Sequence of chain 1.A:
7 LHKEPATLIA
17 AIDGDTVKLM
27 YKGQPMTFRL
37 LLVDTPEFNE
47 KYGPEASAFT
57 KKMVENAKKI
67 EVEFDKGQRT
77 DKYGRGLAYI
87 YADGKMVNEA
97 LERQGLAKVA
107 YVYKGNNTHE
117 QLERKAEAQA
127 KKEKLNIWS

Binding-site contacts:
Ligand atom C2' contacts residue TYR107 of chain 1.A at 3.7 Å (hydrophobic).
Ligand atom C5M contacts residue ARG35 of chain 1.A at 3.8 Å.
Ligand atom O6P contacts residue ASP40 of chain 1.A at 3.3 Å (salt-bridge).
Ligand atom C3' contacts residue TYR107 of chain 1.A at 3.9 Å (hydrophobic).
Ligand atom C5 contacts residue LEU83 of chain 1.A at 4.1 Å (hydrophobic).
Ligand atom O2 contacts residue ASP77 of chain 1.A at 3.9 Å.
Ligand atom O1P contacts residue LYS78 of chain 1.A at 2.7 Å (salt-bridge).
Ligand atom C2 contacts residue ASP77 of chain 1.A at 4.0 Å.
Ligand atom O2P contacts residue TYR79 of chain 1.A at 2.6 Å (h-bond).
Ligand atom O3' contacts residue LYS78 of chain 1.A at 3.6 Å.
Ligand atom C5' contacts residue ARG81 of chain 1.A at 4.1 Å.
Ligand atom C2 contacts residue TYR109 of chain 1.A at 3.9 Å (hydrophobic).
Ligand atom O2 contacts residue TYR109 of chain 1.A at 4.0 Å.
Ligand atom O4 contacts residue LEU37 of chain 1.A at 3.9 Å.
Ligand atom N3 contacts residue LEU83 of chain 1.A at 3.8 Å.
Ligand atom C4 contacts residue TYR109 of chain 1.A at 3.6 Å (hydrophobic).
Ligand atom C4' contacts residue ARG81 of chain 1.A at 3.9 Å.
Ligand atom O6P contacts residue ARG35 of chain 1.A at 2.9 Å (salt-bridge).
Ligand atom C4 contacts residue LEU83 of chain 1.A at 3.7 Å (hydrophobic).
Ligand atom O1P contacts residue TYR79 of chain 1.A at 3.5 Å (h-bond).
Ligand atom N3 contacts residue TYR109 of chain 1.A at 3.4 Å.
Ligand atom C2' contacts residue TYR109 of chain 1.A at 3.5 Å (hydrophobic).
Ligand atom O4P contacts residue ARG35 of chain 1.A at 2.8 Å (salt-bridge).
Ligand atom O4 contacts residue LEU83 of chain 1.A at 3.7 Å.
Ligand atom P1 contacts residue LYS78 of chain 1.A at 3.8 Å.
Ligand atom O4' contacts residue ARG81 of chain 1.A at 3.1 Å (salt-bridge).
Ligand atom C5 contacts residue TYR107 of chain 1.A at 4.0 Å (hydrophobic).
Ligand atom O6P contacts residue CA1 of chain 1.C at 3.2 Å.
Ligand atom P1 contacts residue TYR79 of chain 1.A at 3.6 Å.
Ligand atom O5' contacts residue ARG35 of chain 1.A at 3.7 Å.
Ligand atom C5M contacts residue LEU36 of chain 1.A at 4.0 Å (hydrophobic).
Ligand atom P2 contacts residue ARG81 of chain 1.A at 3.9 Å.
Ligand atom C5M contacts residue TYR107 of chain 1.A at 3.8 Å (hydrophobic).
Ligand atom C6 contacts residue ARG81 of chain 1.A at 4.1 Å.
Ligand atom O5' contacts residue ARG81 of chain 1.A at 3.1 Å (salt-bridge).
Ligand atom O6P contacts residue TYR107 of chain 1.A at 4.1 Å.
Ligand atom O4 contacts residue TYR109 of chain 1.A at 3.8 Å.
Ligand atom P2 contacts residue ARG35 of chain 1.A at 3.5 Å.
Ligand atom C5' contacts residue TYR107 of chain 1.A at 3.6 Å (hydrophobic).
Ligand atom O4P contacts residue ARG81 of chain 1.A at 2.8 Å (salt-bridge).

The protein below binds the small molecule below.
Small molecule (SMILES): Cc1cn([C@H]2C[C@H](OP(=O)(O)O)[C@@H](COP(=O)(O)O)O2)c(=O)[nH]c1=O